Binding-site contacts:
Ligand atom O3 contacts residue GLY106 of chain 1.B at 2.9 Å (h-bond).
Ligand atom O5 contacts residue SER359 of chain 1.B at 3.5 Å (h-bond).
Ligand atom N4 contacts residue TYR358 of chain 1.B at 3.0 Å.
Ligand atom N2 contacts residue LYS230 of chain 1.B at 2.9 Å (salt-bridge).
Ligand atom O5 contacts residue ARG392 of chain 1.B at 3.3 Å (salt-bridge).
Ligand atom O4 contacts residue GLY106 of chain 1.B at 3.2 Å (h-bond).
Ligand atom C12 contacts residue TYR76 of chain 2.B at 3.4 Å (hydrophobic).
Ligand atom C11 contacts residue TYR131 of chain 1.B at 3.5 Å (hydrophobic).
Ligand atom O4 contacts residue CYS105 of chain 1.B at 3.4 Å (h-bond).
Ligand atom C3 contacts residue ASP205 of chain 1.B at 3.5 Å.
Ligand atom C10 contacts residue TYR131 of chain 1.B at 3.1 Å (hydrophobic).
Ligand atom C9 contacts residue SER359 of chain 1.B at 2.8 Å.
Ligand atom C1 contacts residue GLU174 of chain 1.B at 3.2 Å.
Ligand atom N3 contacts residue SER359 of chain 1.B at 3.3 Å (h-bond).
Ligand atom C8 contacts residue SER359 of chain 1.B at 3.0 Å.
Ligand atom C14 contacts residue TYR258 of chain 2.B at 2.9 Å (hydrophobic).
Ligand atom C9 contacts residue TYR358 of chain 1.B at 2.5 Å (hydrophobic).
Ligand atom C2 contacts residue ASP205 of chain 1.B at 3.5 Å.
Ligand atom C13 contacts residue TYR258 of chain 2.B at 2.7 Å (hydrophobic).
Ligand atom O4 contacts residue ALA107 of chain 1.B at 2.8 Å (h-bond).
Ligand atom C7 contacts residue LYS230 of chain 1.B at 3.1 Å.
Ligand atom C4 contacts residue TYR131 of chain 1.B at 3.2 Å (hydrophobic).
Ligand atom N3 contacts residue LYS230 of chain 1.B at 3.3 Å (salt-bridge).
Ligand atom O2 contacts residue TYR76 of chain 2.B at 2.2 Å (h-bond).
Ligand atom O9 contacts residue TRP360 of chain 1.B at 3.0 Å (h-bond).
Ligand atom C5 contacts residue TYR131 of chain 1.B at 3.4 Å (hydrophobic).
Ligand atom O4 contacts residue ARG78 of chain 2.B at 3.0 Å (salt-bridge).
Ligand atom O6 contacts residue TYR131 of chain 1.B at 3.1 Å (h-bond).
Ligand atom O2 contacts residue MET239 of chain 1.B at 3.5 Å.
Ligand atom C6 contacts residue TYR131 of chain 1.B at 3.4 Å (hydrophobic).
Ligand atom O1 contacts residue ALA227 of chain 1.B at 3.1 Å.
Ligand atom O1 contacts residue GLY106 of chain 1.B at 3.5 Å.
Ligand atom O2 contacts residue ARG78 of chain 2.B at 3.1 Å (salt-bridge).
Ligand atom C7 contacts residue TYR131 of chain 1.B at 3.0 Å (hydrophobic).
Ligand atom N3 contacts residue TYR131 of chain 1.B at 3.4 Å (h-bond).
Ligand atom O3 contacts residue THR229 of chain 1.B at 2.7 Å (h-bond).
Ligand atom P1 contacts residue GLY106 of chain 1.B at 3.4 Å.
Ligand atom C13 contacts residue TYR76 of chain 2.B at 3.6 Å (hydrophobic).
Ligand atom O2 contacts residue LYS230 of chain 1.B at 3.5 Å (salt-bridge).
Ligand atom N1 contacts residue ASP205 of chain 1.B at 2.6 Å (salt-bridge).

Sequence of chain 1.B:
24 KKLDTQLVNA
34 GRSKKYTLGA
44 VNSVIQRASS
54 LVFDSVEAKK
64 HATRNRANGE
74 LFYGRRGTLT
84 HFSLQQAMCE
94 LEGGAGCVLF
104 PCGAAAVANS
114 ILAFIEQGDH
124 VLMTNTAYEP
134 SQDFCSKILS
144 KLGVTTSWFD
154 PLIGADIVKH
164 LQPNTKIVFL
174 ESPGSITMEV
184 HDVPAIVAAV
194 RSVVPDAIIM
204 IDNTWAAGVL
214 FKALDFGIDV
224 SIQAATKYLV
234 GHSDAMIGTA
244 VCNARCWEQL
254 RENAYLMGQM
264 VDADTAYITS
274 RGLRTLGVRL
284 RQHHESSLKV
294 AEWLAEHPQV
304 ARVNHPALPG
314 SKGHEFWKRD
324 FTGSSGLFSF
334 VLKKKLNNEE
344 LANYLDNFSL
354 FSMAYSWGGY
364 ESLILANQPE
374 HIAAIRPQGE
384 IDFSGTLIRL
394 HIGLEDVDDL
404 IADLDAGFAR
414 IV

A small-molecule ligand and the protein it binds are described below.
Small molecule (SMILES): Cc1ncc(COP(=O)(O)O)c(CNNC(=O)CNC(=O)c2ccccc2[N+](=O)[O-])c1O

Sequence of chain 2.B:
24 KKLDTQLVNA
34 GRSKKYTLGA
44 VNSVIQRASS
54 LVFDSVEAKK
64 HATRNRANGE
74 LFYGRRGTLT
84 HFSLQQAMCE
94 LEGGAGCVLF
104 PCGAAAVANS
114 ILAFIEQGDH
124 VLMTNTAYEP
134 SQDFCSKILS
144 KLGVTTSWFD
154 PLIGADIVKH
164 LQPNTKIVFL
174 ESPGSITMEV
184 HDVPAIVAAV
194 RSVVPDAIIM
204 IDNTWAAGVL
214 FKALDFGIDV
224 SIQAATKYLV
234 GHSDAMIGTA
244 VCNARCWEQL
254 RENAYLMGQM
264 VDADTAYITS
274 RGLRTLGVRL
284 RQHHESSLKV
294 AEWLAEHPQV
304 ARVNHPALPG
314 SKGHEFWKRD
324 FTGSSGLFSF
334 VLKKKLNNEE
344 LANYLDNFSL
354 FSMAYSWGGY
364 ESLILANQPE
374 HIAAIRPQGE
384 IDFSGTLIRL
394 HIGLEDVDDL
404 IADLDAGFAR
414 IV